Binding-site contacts:
Ligand atom O3 contacts residue PRO59 of chain 1.C at 4.5 Å.
Ligand atom C8 contacts residue ASN55 of chain 1.C at 4.0 Å.
Ligand atom C2 contacts residue PRO60 of chain 1.C at 4.2 Å (hydrophobic).
Ligand atom N2 contacts residue PRO60 of chain 1.C at 3.2 Å (h-bond).
Ligand atom C2 contacts residue ASN62 of chain 1.C at 2.4 Å.
Ligand atom N2 contacts residue ASN62 of chain 1.C at 2.8 Å (h-bond).
Ligand atom C8 contacts residue PRO60 of chain 1.C at 3.6 Å (hydrophobic).
Ligand atom C7 contacts residue PRO60 of chain 1.C at 3.9 Å (hydrophobic).
Ligand atom O5 contacts residue ASN62 of chain 1.C at 2.4 Å (h-bond).
Ligand atom C5 contacts residue ASN62 of chain 1.C at 3.6 Å.
Ligand atom O7 contacts residue ASN62 of chain 1.C at 4.3 Å.
Ligand atom C1 contacts residue ASN62 of chain 1.C at 1.4 Å.
Ligand atom C4 contacts residue ASN62 of chain 1.C at 4.3 Å.
Ligand atom C3 contacts residue ASN62 of chain 1.C at 3.8 Å.
Ligand atom C1 contacts residue PRO60 of chain 1.C at 4.2 Å (hydrophobic).
Ligand atom C7 contacts residue ASN62 of chain 1.C at 3.7 Å.

This protein binds this small molecule.
Small molecule (SMILES): CC(=O)N[C@H]1[C@H](O[C@H]2[C@H](O)[C@@H](NC(C)=O)CO[C@@H]2CO)O[C@H](CO)[C@@H](O)[C@@H]1O

Sequence of chain 1.C:
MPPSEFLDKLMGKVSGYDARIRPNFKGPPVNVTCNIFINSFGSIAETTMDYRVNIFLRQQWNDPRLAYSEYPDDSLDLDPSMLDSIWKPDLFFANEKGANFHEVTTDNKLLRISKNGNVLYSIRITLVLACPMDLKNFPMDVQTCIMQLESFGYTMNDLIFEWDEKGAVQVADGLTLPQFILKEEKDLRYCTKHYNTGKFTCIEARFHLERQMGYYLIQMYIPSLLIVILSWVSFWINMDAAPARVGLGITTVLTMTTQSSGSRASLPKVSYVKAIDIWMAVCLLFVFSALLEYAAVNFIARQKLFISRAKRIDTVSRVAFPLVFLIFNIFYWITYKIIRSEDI